Sequence of chain 1.B:
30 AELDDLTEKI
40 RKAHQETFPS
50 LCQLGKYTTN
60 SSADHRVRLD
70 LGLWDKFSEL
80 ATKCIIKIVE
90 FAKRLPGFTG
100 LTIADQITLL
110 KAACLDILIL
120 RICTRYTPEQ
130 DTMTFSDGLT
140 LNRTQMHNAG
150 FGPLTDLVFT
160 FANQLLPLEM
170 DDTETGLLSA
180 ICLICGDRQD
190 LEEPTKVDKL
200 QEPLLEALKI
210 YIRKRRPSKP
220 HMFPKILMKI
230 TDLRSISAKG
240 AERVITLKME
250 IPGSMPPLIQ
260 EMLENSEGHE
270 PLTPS

Binding-site contacts:
Ligand atom C18 contacts residue LEU262 of chain 1.B at 3.9 Å (hydrophobic).
Ligand atom C19 contacts residue ILE118 of chain 1.B at 3.5 Å (hydrophobic).
Ligand atom C8 contacts residue PHE150 of chain 1.B at 3.7 Å (hydrophobic).
Ligand atom C5 contacts residue LEU262 of chain 1.B at 3.9 Å (hydrophobic).
Ligand atom C9 contacts residue PHE150 of chain 1.B at 3.6 Å (hydrophobic).
Ligand atom C15 contacts residue CYS83 of chain 1.B at 3.9 Å (hydrophobic).
Ligand atom O1 contacts residue ARG124 of chain 1.B at 3.6 Å.
Ligand atom C16 contacts residue LEU153 of chain 1.B at 3.4 Å (hydrophobic).
Ligand atom O2 contacts residue SER135 of chain 1.B at 3.0 Å (h-bond).
Ligand atom C20 contacts residue LEU79 of chain 1.B at 4.0 Å (hydrophobic).
Ligand atom O2 contacts residue LEU79 of chain 1.B at 3.9 Å.
Ligand atom C19 contacts residue PHE150 of chain 1.B at 3.5 Å (hydrophobic).
Ligand atom C4 contacts residue LEU262 of chain 1.B at 4.0 Å (hydrophobic).
Ligand atom C20 contacts residue PHE134 of chain 1.B at 4.0 Å (hydrophobic).
Ligand atom C7 contacts residue LEU114 of chain 1.B at 3.8 Å (hydrophobic).
Ligand atom C18 contacts residue LEU117 of chain 1.B at 3.7 Å (hydrophobic).
Ligand atom C18 contacts residue ALA80 of chain 1.B at 3.9 Å (hydrophobic).
Ligand atom C16 contacts residue ARG242 of chain 1.B at 3.9 Å.
Ligand atom C20 contacts residue ALA80 of chain 1.B at 3.5 Å (hydrophobic).
Ligand atom C6 contacts residue PHE76 of chain 1.B at 3.9 Å (hydrophobic).
Ligand atom O1 contacts residue CYS83 of chain 1.B at 3.5 Å (h-bond).
Ligand atom O1 contacts residue SER135 of chain 1.B at 3.0 Å (h-bond).
Ligand atom C8 contacts residue PHE76 of chain 1.B at 3.9 Å (hydrophobic).
Ligand atom C15 contacts residue PHE134 of chain 1.B at 3.8 Å (hydrophobic).
Ligand atom C10 contacts residue ILE121 of chain 1.B at 3.8 Å (hydrophobic).
Ligand atom C15 contacts residue SER135 of chain 1.B at 3.7 Å.
Ligand atom C10 contacts residue LEU117 of chain 1.B at 3.6 Å (hydrophobic).
Ligand atom O2 contacts residue PHE134 of chain 1.B at 3.3 Å.
Ligand atom C9 contacts residue LEU117 of chain 1.B at 3.7 Å (hydrophobic).
Ligand atom C14 contacts residue PHE134 of chain 1.B at 3.6 Å (hydrophobic).
Ligand atom C20 contacts residue CYS83 of chain 1.B at 3.7 Å (hydrophobic).
Ligand atom C14 contacts residue CYS83 of chain 1.B at 3.9 Å (hydrophobic).
Ligand atom C13 contacts residue PHE134 of chain 1.B at 3.7 Å (hydrophobic).
Ligand atom C17 contacts residue PHE150 of chain 1.B at 4.0 Å (hydrophobic).
Ligand atom C10 contacts residue PHE150 of chain 1.B at 3.9 Å (hydrophobic).
Ligand atom C19 contacts residue LEU114 of chain 1.B at 4.0 Å (hydrophobic).
Ligand atom C12 contacts residue ILE121 of chain 1.B at 3.8 Å (hydrophobic).
Ligand atom C17 contacts residue GLY149 of chain 1.B at 3.5 Å.
Ligand atom C17 contacts residue PHE76 of chain 1.B at 3.8 Å (hydrophobic).
Ligand atom O1 contacts residue PHE47 of chain 1.B at 3.5 Å.

A small-molecule ligand and the protein it binds are described below.
Small molecule (SMILES): CC1=C(/C=C/C(C)=C\C=C\C(C)=C\C(=O)O)C(C)(C)CCC1